A small-molecule ligand and the protein it binds are described below.
Small molecule (SMILES): CCCCC[C@H](CC(=O)NO)C(=O)N[C@H](C(=O)N1CCC[C@H]1CO)C(C)C

Binding-site contacts:
Ligand atom N1 contacts residue GLU134 of chain 1.A at 2.5 Å (salt-bridge).
Ligand atom C3 contacts residue HIS133 of chain 1.A at 3.6 Å.
Ligand atom C17 contacts residue TYR98 of chain 1.A at 3.0 Å (hydrophobic).
Ligand atom N14 contacts residue GLY90 of chain 1.A at 3.2 Å (h-bond).
Ligand atom C7 contacts residue GLU134 of chain 1.A at 3.5 Å.
Ligand atom C3 contacts residue GLN48 of chain 1.A at 3.7 Å.
Ligand atom O13 contacts residue GLY41 of chain 1.A at 3.1 Å.
Ligand atom C26 contacts residue ASP88 of chain 1.A at 3.4 Å.
Ligand atom O4 contacts residue HIS133 of chain 1.A at 3.4 Å (h-bond).
Ligand atom O2 contacts residue HIS133 of chain 1.A at 3.2 Å.
Ligand atom C5 contacts residue GLY43 of chain 1.A at 3.3 Å.
Ligand atom C18 contacts residue ASP40 of chain 1.A at 3.8 Å.
Ligand atom C3 contacts residue GLU134 of chain 1.A at 3.7 Å.
Ligand atom O4 contacts residue CYS91 of chain 1.A at 3.3 Å (h-bond).
Ligand atom N1 contacts residue GLN48 of chain 1.A at 3.3 Å (h-bond).
Ligand atom C3 contacts residue GLY43 of chain 1.A at 3.8 Å.
Ligand atom N1 contacts residue ZN1 of chain 1.C at 3.0 Å.
Ligand atom C17 contacts residue GLY90 of chain 1.A at 3.3 Å.
Ligand atom O4 contacts residue LEU92 of chain 1.A at 2.9 Å (h-bond).
Ligand atom N1 contacts residue GLY43 of chain 1.A at 3.5 Å (h-bond).
Ligand atom C11 contacts residue ARG129 of chain 1.A at 3.6 Å.
Ligand atom C8 contacts residue GLY90 of chain 1.A at 3.8 Å.
Ligand atom O20 contacts residue GLY90 of chain 1.A at 2.8 Å (h-bond).
Ligand atom N1 contacts residue HIS133 of chain 1.A at 3.5 Å.
Ligand atom C9 contacts residue ILE130 of chain 1.A at 3.8 Å (hydrophobic).
Ligand atom O2 contacts residue GLN48 of chain 1.A at 2.5 Å (h-bond).
Ligand atom C10 contacts residue HIS133 of chain 1.A at 3.8 Å.
Ligand atom O27 contacts residue PHE87 of chain 1.A at 3.5 Å.
Ligand atom O2 contacts residue HIS137 of chain 1.A at 2.9 Å.
Ligand atom O2 contacts residue ZN1 of chain 1.C at 2.4 Å.
Ligand atom C3 contacts residue ZN1 of chain 1.C at 2.9 Å.
Ligand atom C3 contacts residue LEU92 of chain 1.A at 3.8 Å (hydrophobic).
Ligand atom O20 contacts residue GLU89 of chain 1.A at 3.7 Å.
Ligand atom O2 contacts residue GLU134 of chain 1.A at 2.9 Å (salt-bridge).
Ligand atom C10 contacts residue ARG129 of chain 1.A at 3.8 Å.
Ligand atom O4 contacts residue GLN48 of chain 1.A at 3.0 Å (h-bond).
Ligand atom O4 contacts residue ZN1 of chain 1.C at 2.2 Å.
Ligand atom O13 contacts residue ILE42 of chain 1.A at 2.8 Å (h-bond).
Ligand atom C6 contacts residue GLY90 of chain 1.A at 3.7 Å.
Ligand atom O27 contacts residue ASP88 of chain 1.A at 2.7 Å (salt-bridge).

Sequence of chain 1.A:
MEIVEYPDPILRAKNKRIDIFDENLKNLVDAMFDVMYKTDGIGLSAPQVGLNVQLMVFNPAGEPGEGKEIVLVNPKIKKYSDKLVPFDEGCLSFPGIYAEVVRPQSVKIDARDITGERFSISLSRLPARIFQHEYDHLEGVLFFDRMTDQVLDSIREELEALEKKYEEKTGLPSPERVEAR